Sequence of chain 1.B:
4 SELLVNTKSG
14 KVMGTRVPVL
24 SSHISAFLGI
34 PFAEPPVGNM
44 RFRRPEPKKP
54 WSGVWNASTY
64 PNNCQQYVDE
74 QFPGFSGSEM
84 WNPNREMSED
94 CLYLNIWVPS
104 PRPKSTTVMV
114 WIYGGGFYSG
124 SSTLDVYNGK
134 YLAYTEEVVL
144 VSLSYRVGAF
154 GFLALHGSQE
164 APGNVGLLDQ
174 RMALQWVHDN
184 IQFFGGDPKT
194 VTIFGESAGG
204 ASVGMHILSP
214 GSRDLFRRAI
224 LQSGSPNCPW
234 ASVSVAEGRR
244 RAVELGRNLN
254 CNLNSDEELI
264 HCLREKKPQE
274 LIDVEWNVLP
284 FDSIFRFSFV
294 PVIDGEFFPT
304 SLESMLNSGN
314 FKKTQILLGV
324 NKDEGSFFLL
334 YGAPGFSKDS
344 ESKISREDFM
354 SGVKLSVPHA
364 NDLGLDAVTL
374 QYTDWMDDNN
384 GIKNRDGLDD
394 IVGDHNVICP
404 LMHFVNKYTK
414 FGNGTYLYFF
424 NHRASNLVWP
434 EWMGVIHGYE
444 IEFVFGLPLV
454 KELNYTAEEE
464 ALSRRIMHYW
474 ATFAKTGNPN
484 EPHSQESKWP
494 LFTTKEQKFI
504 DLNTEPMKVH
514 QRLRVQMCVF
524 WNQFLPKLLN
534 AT

Binding-site contacts:
Ligand atom O3 contacts residue SER286 of chain 1.B at 3.8 Å.
Ligand atom C9 contacts residue TRP279 of chain 1.B at 4.1 Å (hydrophobic).
Ligand atom O2 contacts residue PHE331 of chain 1.B at 3.2 Å.
Ligand atom O2 contacts residue PHE290 of chain 1.B at 3.6 Å.
Ligand atom F2 contacts residue GLY335 of chain 1.B at 3.5 Å.
Ligand atom O3 contacts residue PHE288 of chain 1.B at 2.8 Å (h-bond).
Ligand atom C2 contacts residue TYR70 of chain 1.B at 3.3 Å (hydrophobic).
Ligand atom F3 contacts residue ILE287 of chain 1.B at 4.2 Å.
Ligand atom F1 contacts residue GLY335 of chain 1.B at 3.0 Å.
Ligand atom N2 contacts residue PHE288 of chain 1.B at 3.5 Å (h-bond).
Ligand atom C5 contacts residue TRP279 of chain 1.B at 4.2 Å (hydrophobic).
Ligand atom F1 contacts residue PHE331 of chain 1.B at 3.7 Å.
Ligand atom C14 contacts residue GLY335 of chain 1.B at 3.5 Å.
Ligand atom F2 contacts residue TYR334 of chain 1.B at 3.0 Å.
Ligand atom C10 contacts residue CFQ1 of chain 1.I at 3.6 Å.
Ligand atom C14 contacts residue TYR334 of chain 1.B at 3.9 Å (hydrophobic).
Ligand atom F3 contacts residue GLY335 of chain 1.B at 3.2 Å.
Ligand atom F3 contacts residue SER286 of chain 1.B at 4.3 Å.
Ligand atom C10 contacts residue TYR121 of chain 1.B at 3.2 Å (hydrophobic).
Ligand atom O3 contacts residue ILE287 of chain 1.B at 3.1 Å.
Ligand atom F1 contacts residue TYR334 of chain 1.B at 3.5 Å.
Ligand atom C2 contacts residue TRP279 of chain 1.B at 3.8 Å (hydrophobic).
Ligand atom O2 contacts residue PHE288 of chain 1.B at 3.1 Å (h-bond).
Ligand atom N2 contacts residue PHE331 of chain 1.B at 4.0 Å.
Ligand atom N2 contacts residue ILE287 of chain 1.B at 4.3 Å.
Ligand atom C5 contacts residue SER286 of chain 1.B at 3.9 Å.
Ligand atom C11 contacts residue TYR121 of chain 1.B at 4.2 Å (hydrophobic).
Ligand atom F3 contacts residue TYR334 of chain 1.B at 4.1 Å.
Ligand atom F1 contacts residue ILE287 of chain 1.B at 3.4 Å.
Ligand atom C4 contacts residue TRP279 of chain 1.B at 3.5 Å (hydrophobic).
Ligand atom C8 contacts residue TRP279 of chain 1.B at 4.3 Å (hydrophobic).
Ligand atom C9 contacts residue TYR121 of chain 1.B at 3.9 Å (hydrophobic).
Ligand atom AS contacts residue TRP279 of chain 1.B at 4.2 Å.
Ligand atom C3 contacts residue TRP279 of chain 1.B at 3.8 Å (hydrophobic).
Ligand atom C9 contacts residue CFQ1 of chain 1.I at 3.5 Å.
Ligand atom O2 contacts residue ARG289 of chain 1.B at 4.2 Å.
Ligand atom O3 contacts residue ARG289 of chain 1.B at 4.2 Å.
Ligand atom C11 contacts residue TYR334 of chain 1.B at 4.1 Å (hydrophobic).
Ligand atom C10 contacts residue TRP279 of chain 1.B at 4.2 Å (hydrophobic).
Ligand atom O2 contacts residue CFQ1 of chain 1.I at 4.2 Å.

The protein below binds the small molecule below.
Small molecule (SMILES): C[As+](C)(C)CCO[C@@H](c1ccccc1[N+](=O)O)C(F)(F)F